Sequence of chain 2.A:
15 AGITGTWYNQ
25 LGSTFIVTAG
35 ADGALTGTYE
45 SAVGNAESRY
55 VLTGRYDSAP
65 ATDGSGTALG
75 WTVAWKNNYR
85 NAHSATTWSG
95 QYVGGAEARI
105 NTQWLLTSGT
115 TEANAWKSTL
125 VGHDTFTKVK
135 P

Binding-site contacts:
Ligand atom N1 contacts residue ASP128 of chain 1.B at 3.0 Å (salt-bridge).
Ligand atom C24 contacts residue LEU110 of chain 1.B at 3.8 Å (hydrophobic).
Ligand atom O2 contacts residue GLY48 of chain 1.B at 3.3 Å.
Ligand atom C20 contacts residue SER112 of chain 1.B at 3.8 Å.
Ligand atom C3 contacts residue ASP128 of chain 1.B at 3.9 Å.
Ligand atom C4 contacts residue VAL47 of chain 1.B at 3.8 Å (hydrophobic).
Ligand atom C7 contacts residue VAL47 of chain 1.B at 3.8 Å (hydrophobic).
Ligand atom C7 contacts residue TRP79 of chain 1.B at 3.8 Å (hydrophobic).
Ligand atom S1 contacts residue TRP79 of chain 1.B at 3.6 Å.
Ligand atom C3 contacts residue LEU25 of chain 1.B at 3.8 Å (hydrophobic).
Ligand atom S1 contacts residue THR90 of chain 1.B at 3.4 Å (h-bond).
Ligand atom N1 contacts residue LEU25 of chain 1.B at 3.9 Å.
Ligand atom C24 contacts residue TRP120 of chain 2.A at 3.8 Å (hydrophobic).
Ligand atom C9 contacts residue TRP79 of chain 1.B at 3.7 Å (hydrophobic).
Ligand atom C4 contacts residue TRP120 of chain 2.A at 3.7 Å (hydrophobic).
Ligand atom N1 contacts residue TYR43 of chain 1.B at 3.9 Å.
Ligand atom S1 contacts residue TRP92 of chain 1.B at 3.8 Å.
Ligand atom C7 contacts residue SER45 of chain 1.B at 3.4 Å.
Ligand atom O3 contacts residue SER27 of chain 1.B at 2.6 Å (h-bond).
Ligand atom C5 contacts residue ASP128 of chain 1.B at 3.9 Å.
Ligand atom O3 contacts residue TYR43 of chain 1.B at 2.6 Å (h-bond).
Ligand atom C6 contacts residue TRP108 of chain 1.B at 3.4 Å (hydrophobic).
Ligand atom C3 contacts residue SER45 of chain 1.B at 3.8 Å.
Ligand atom N2 contacts residue SER45 of chain 1.B at 2.9 Å (h-bond).
Ligand atom C10 contacts residue TRP79 of chain 1.B at 3.6 Å (hydrophobic).
Ligand atom C1 contacts residue ASN49 of chain 1.B at 3.6 Å.
Ligand atom C5 contacts residue TRP108 of chain 1.B at 3.8 Å (hydrophobic).
Ligand atom N17 contacts residue LEU110 of chain 1.B at 3.9 Å.
Ligand atom O2 contacts residue ASN49 of chain 1.B at 2.6 Å (h-bond).
Ligand atom O3 contacts residue ASN23 of chain 1.B at 2.9 Å (h-bond).
Ligand atom C20 contacts residue SER88 of chain 1.B at 3.2 Å.
Ligand atom C2 contacts residue TRP120 of chain 2.A at 3.7 Å (hydrophobic).
Ligand atom N2 contacts residue VAL47 of chain 1.B at 3.7 Å.
Ligand atom C3 contacts residue SER27 of chain 1.B at 3.6 Å.
Ligand atom O3 contacts residue SER45 of chain 1.B at 3.9 Å.
Ligand atom C3 contacts residue ASN23 of chain 1.B at 3.8 Å.
Ligand atom C3 contacts residue TYR43 of chain 1.B at 3.5 Å (hydrophobic).
Ligand atom C10 contacts residue ASN49 of chain 1.B at 3.5 Å.
Ligand atom C8 contacts residue TRP79 of chain 1.B at 3.7 Å (hydrophobic).
Ligand atom C21 contacts residue SER112 of chain 1.B at 3.2 Å.

The small molecule below binds the protein below.
Small molecule (SMILES): O=C(CCCC[C@@H]1SC[C@@H]2NC(=O)N[C@@H]21)Nc1ccc([N+](=O)[O-])cc1

Sequence of chain 1.B:
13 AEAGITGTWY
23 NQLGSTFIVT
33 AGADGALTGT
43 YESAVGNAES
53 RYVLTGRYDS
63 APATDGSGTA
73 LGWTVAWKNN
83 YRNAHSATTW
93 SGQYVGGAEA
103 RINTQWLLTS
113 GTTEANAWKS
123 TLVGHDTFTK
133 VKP